Binding-site contacts:
Ligand atom O contacts residue VAL51 of chain 2.A at 3.5 Å.
Ligand atom N contacts residue LEU179 of chain 2.A at 3.5 Å.
Ligand atom N contacts residue LEU234 of chain 2.A at 3.4 Å.
Ligand atom CB contacts residue ASN180 of chain 2.A at 3.2 Å.
Ligand atom CB contacts residue ASN55 of chain 2.A at 3.4 Å.
Ligand atom O3P contacts residue ARG134 of chain 2.A at 2.9 Å (salt-bridge).
Ligand atom CA contacts residue GLU19 of chain 2.A at 3.6 Å.
Ligand atom CA contacts residue ASN231 of chain 2.A at 3.4 Å.
Ligand atom C contacts residue VAL51 of chain 2.A at 3.7 Å (hydrophobic).
Ligand atom C contacts residue ASN180 of chain 2.A at 3.6 Å.
Ligand atom N contacts residue GLU19 of chain 2.A at 2.7 Å (salt-bridge).
Ligand atom CB contacts residue GLU19 of chain 2.A at 3.2 Å.
Ligand atom C contacts residue ASN55 of chain 2.A at 3.4 Å.
Ligand atom OG contacts residue GLU19 of chain 2.A at 2.6 Å (salt-bridge).
Ligand atom N contacts residue ASN231 of chain 2.A at 2.8 Å (h-bond).
Ligand atom CA contacts residue ASN55 of chain 2.A at 3.3 Å.
Ligand atom NH2 contacts residue ASN55 of chain 2.A at 3.6 Å (h-bond).
Ligand atom O contacts residue VAL51 of chain 2.A at 3.6 Å.
Ligand atom N contacts residue ASN180 of chain 2.A at 2.9 Å (h-bond).
Ligand atom N contacts residue VAL51 of chain 2.A at 3.7 Å.
Ligand atom P contacts residue ARG61 of chain 2.A at 3.6 Å.
Ligand atom P contacts residue ARG134 of chain 2.A at 3.7 Å.
Ligand atom CG contacts residue ASN55 of chain 2.A at 3.7 Å.
Ligand atom O1P contacts residue ARG61 of chain 2.A at 2.9 Å (salt-bridge).
Ligand atom O contacts residue ASN55 of chain 2.A at 2.9 Å (h-bond).
Ligand atom O contacts residue ASN231 of chain 2.A at 2.9 Å (h-bond).
Ligand atom O2P contacts residue ARG61 of chain 2.A at 2.9 Å (salt-bridge).
Ligand atom O2P contacts residue ARG134 of chain 2.A at 2.8 Å (salt-bridge).
Ligand atom O contacts residue VAL183 of chain 2.A at 3.6 Å.
Ligand atom O contacts residue GLU187 of chain 2.A at 3.3 Å (salt-bridge).
Ligand atom O contacts residue LYS54 of chain 2.A at 3.5 Å.
Ligand atom C contacts residue GLU19 of chain 2.A at 3.6 Å.
Ligand atom C contacts residue ASN231 of chain 2.A at 3.5 Å.
Ligand atom O3P contacts residue TYR135 of chain 2.A at 2.6 Å (h-bond).
Ligand atom NH1 contacts residue GLY58 of chain 2.A at 3.6 Å.
Ligand atom NE contacts residue ASN55 of chain 2.A at 3.1 Å (h-bond).
Ligand atom CB contacts residue TRP235 of chain 2.A at 3.5 Å (hydrophobic).
Ligand atom CA contacts residue ASN180 of chain 2.A at 3.4 Å.
Ligand atom CB contacts residue GLU187 of chain 2.A at 3.1 Å.
Ligand atom CA contacts residue GLU19 of chain 2.A at 3.6 Å.

This protein binds this small molecule.
Small molecule (SMILES): CC[C@H](C)[C@H](NC(=O)[C@H](COP(=O)(O)O)NC(=O)CNC(=O)[C@H](C)N)C(=O)N1CCC[C@H]1C(=O)NCC(=O)N[C@@H](CCCN=C(N)N)C(=O)N[C@@H](C)C(=O)N[C@@H](CO)C(=O)O

Sequence of chain 2.A:
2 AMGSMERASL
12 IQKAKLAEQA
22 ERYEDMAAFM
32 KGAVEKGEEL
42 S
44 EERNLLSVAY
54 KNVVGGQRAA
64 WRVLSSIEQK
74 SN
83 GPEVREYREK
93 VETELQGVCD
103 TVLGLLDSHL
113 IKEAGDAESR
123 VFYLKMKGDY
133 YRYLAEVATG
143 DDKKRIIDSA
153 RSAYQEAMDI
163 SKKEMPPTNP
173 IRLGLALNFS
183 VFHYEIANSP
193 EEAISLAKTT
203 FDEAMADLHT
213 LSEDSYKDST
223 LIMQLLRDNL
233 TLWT